This small molecule binds to this protein.
Small molecule (SMILES): N[C@@H](CCC(=O)O)C(=O)O

Sequence of chain 1.A:
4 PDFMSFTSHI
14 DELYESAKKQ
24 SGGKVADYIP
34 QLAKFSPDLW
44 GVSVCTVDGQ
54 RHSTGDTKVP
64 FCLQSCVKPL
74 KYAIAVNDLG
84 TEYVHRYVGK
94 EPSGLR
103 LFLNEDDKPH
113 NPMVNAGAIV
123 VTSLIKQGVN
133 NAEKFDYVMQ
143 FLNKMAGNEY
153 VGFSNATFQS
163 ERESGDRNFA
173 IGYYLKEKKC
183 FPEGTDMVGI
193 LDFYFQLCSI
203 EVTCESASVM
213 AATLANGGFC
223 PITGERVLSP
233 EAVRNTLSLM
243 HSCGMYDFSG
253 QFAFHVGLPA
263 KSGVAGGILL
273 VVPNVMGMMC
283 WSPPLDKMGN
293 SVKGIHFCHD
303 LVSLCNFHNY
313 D

Binding-site contacts:
Ligand atom CG contacts residue SER68 of chain 1.A at 3.7 Å.
Ligand atom CA contacts residue GLN67 of chain 1.A at 3.5 Å.
Ligand atom C contacts residue GLU163 of chain 1.A at 4.0 Å.
Ligand atom N contacts residue GLU163 of chain 1.A at 2.7 Å (salt-bridge).
Ligand atom OXT contacts residue ASN117 of chain 1.A at 3.5 Å (h-bond).
Ligand atom CG contacts residue TYR31 of chain 1.A at 4.5 Å (hydrophobic).
Ligand atom OXT contacts residue ASN170 of chain 1.A at 3.1 Å (h-bond).
Ligand atom OE1 contacts residue VAL266 of chain 1.A at 4.0 Å.
Ligand atom CD contacts residue VAL266 of chain 1.A at 3.6 Å (hydrophobic).
Ligand atom CD contacts residue GLN67 of chain 1.A at 4.5 Å.
Ligand atom C contacts residue TYR196 of chain 1.A at 3.9 Å (hydrophobic).
Ligand atom CB contacts residue GLN67 of chain 1.A at 3.3 Å.
Ligand atom CD contacts residue GLY265 of chain 1.A at 4.5 Å.
Ligand atom OE1 contacts residue SER68 of chain 1.A at 3.1 Å (h-bond).
Ligand atom OE2 contacts residue SER68 of chain 1.A at 2.9 Å (h-bond).
Ligand atom CG contacts residue VAL266 of chain 1.A at 3.7 Å (hydrophobic).
Ligand atom CD contacts residue TYR248 of chain 1.A at 3.1 Å (hydrophobic).
Ligand atom CD contacts residue SER68 of chain 1.A at 2.9 Å.
Ligand atom OE2 contacts residue GLN67 of chain 1.A at 3.4 Å.
Ligand atom OE2 contacts residue GLY265 of chain 1.A at 3.6 Å.
Ligand atom N contacts residue GLN67 of chain 1.A at 2.9 Å (h-bond).
Ligand atom CG contacts residue GLN67 of chain 1.A at 4.2 Å.
Ligand atom CG contacts residue TYR248 of chain 1.A at 4.5 Å (hydrophobic).
Ligand atom CB contacts residue SER68 of chain 1.A at 3.7 Å.
Ligand atom OXT contacts residue CYS200 of chain 1.A at 4.4 Å.
Ligand atom CA contacts residue TYR31 of chain 1.A at 3.5 Å (hydrophobic).
Ligand atom C contacts residue ASN117 of chain 1.A at 3.6 Å.
Ligand atom C contacts residue ASN170 of chain 1.A at 3.7 Å.
Ligand atom CB contacts residue TYR31 of chain 1.A at 4.4 Å (hydrophobic).
Ligand atom N contacts residue TYR31 of chain 1.A at 3.6 Å (h-bond).
Ligand atom N contacts residue CYS200 of chain 1.A at 3.7 Å.
Ligand atom OE2 contacts residue VAL266 of chain 1.A at 3.1 Å (h-bond).
Ligand atom OE1 contacts residue TYR248 of chain 1.A at 2.3 Å (h-bond).
Ligand atom OE2 contacts residue TYR248 of chain 1.A at 3.3 Å (h-bond).
Ligand atom O contacts residue ASN117 of chain 1.A at 3.1 Å (h-bond).
Ligand atom CB contacts residue VAL266 of chain 1.A at 4.4 Å (hydrophobic).
Ligand atom CA contacts residue GLU163 of chain 1.A at 3.5 Å.
Ligand atom O contacts residue ASN170 of chain 1.A at 3.9 Å.
Ligand atom OXT contacts residue GLU163 of chain 1.A at 4.2 Å.
Ligand atom OXT contacts residue TYR196 of chain 1.A at 2.9 Å (h-bond).